Binding-site contacts:
Ligand atom O5 contacts residue ASN292 of chain 1.C at 2.5 Å (h-bond).
Ligand atom C8 contacts residue VAL329 of chain 1.C at 3.9 Å (hydrophobic).
Ligand atom O5 contacts residue ARG439 of chain 1.C at 3.1 Å (salt-bridge).
Ligand atom O3 contacts residue GLN290 of chain 1.C at 4.2 Å.
Ligand atom C2 contacts residue ASN292 of chain 1.C at 2.5 Å.
Ligand atom C7 contacts residue ASN328 of chain 1.C at 4.4 Å.
Ligand atom C4 contacts residue ASN292 of chain 1.C at 4.3 Å.
Ligand atom C2 contacts residue GLN290 of chain 1.C at 3.5 Å.
Ligand atom N2 contacts residue GLN290 of chain 1.C at 2.9 Å (h-bond).
Ligand atom N2 contacts residue ASN292 of chain 1.C at 2.9 Å (h-bond).
Ligand atom C8 contacts residue ASN328 of chain 1.C at 3.5 Å.
Ligand atom C3 contacts residue ASN292 of chain 1.C at 3.9 Å.
Ligand atom C1 contacts residue GLN290 of chain 1.C at 3.6 Å.
Ligand atom C8 contacts residue SER330 of chain 1.C at 4.0 Å.
Ligand atom C3 contacts residue GLN290 of chain 1.C at 3.5 Å.
Ligand atom C8 contacts residue GLN290 of chain 1.C at 3.5 Å.
Ligand atom C8 contacts residue ASN292 of chain 1.C at 4.1 Å.
Ligand atom C1 contacts residue ASN292 of chain 1.C at 1.5 Å.
Ligand atom C7 contacts residue GLN290 of chain 1.C at 4.0 Å.
Ligand atom C5 contacts residue ASN292 of chain 1.C at 3.8 Å.
Ligand atom C7 contacts residue ASN292 of chain 1.C at 3.5 Å.
Ligand atom O7 contacts residue ASN328 of chain 1.C at 4.2 Å.
Ligand atom C1 contacts residue ARG439 of chain 1.C at 3.8 Å.
Ligand atom C5 contacts residue ARG439 of chain 1.C at 4.2 Å.
Ligand atom O7 contacts residue ASN292 of chain 1.C at 3.7 Å.
Ligand atom C6 contacts residue ARG439 of chain 1.C at 4.2 Å.

A protein and the small-molecule ligand that binds it are described below.
Small molecule (SMILES): CC(=O)N[C@@H]1[C@@H](O)[C@H](O)[C@@H](CO)O[C@H]1O

Sequence of chain 1.C:
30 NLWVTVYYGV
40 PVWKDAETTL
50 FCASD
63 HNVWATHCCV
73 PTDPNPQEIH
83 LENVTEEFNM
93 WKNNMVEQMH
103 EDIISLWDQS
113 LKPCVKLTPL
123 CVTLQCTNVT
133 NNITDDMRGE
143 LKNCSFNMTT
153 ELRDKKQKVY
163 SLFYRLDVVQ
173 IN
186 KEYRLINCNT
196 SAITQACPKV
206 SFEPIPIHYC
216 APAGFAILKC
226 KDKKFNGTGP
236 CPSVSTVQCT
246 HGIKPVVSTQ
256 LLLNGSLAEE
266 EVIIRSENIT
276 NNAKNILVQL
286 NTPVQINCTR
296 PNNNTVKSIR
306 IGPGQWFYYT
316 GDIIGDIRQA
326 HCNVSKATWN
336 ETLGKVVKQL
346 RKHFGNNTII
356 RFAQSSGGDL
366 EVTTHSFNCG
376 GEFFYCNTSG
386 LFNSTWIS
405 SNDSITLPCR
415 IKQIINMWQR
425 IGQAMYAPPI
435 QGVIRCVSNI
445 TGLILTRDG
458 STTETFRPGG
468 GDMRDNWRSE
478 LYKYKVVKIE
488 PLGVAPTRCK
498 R